Binding-site contacts:
Ligand atom C8 contacts residue LYS276 of chain 1.K at 4.3 Å.
Ligand atom O5 contacts residue THR313 of chain 1.K at 4.5 Å.
Ligand atom C2 contacts residue THR313 of chain 1.K at 4.5 Å.
Ligand atom C2 contacts residue ASN315 of chain 1.K at 2.5 Å.
Ligand atom C2 contacts residue ILE281 of chain 1.K at 4.4 Å (hydrophobic).
Ligand atom C7 contacts residue ASN315 of chain 1.K at 3.4 Å.
Ligand atom C4 contacts residue ASN315 of chain 1.K at 4.2 Å.
Ligand atom C5 contacts residue ASN315 of chain 1.K at 3.7 Å.
Ligand atom O7 contacts residue ASN315 of chain 1.K at 3.6 Å (h-bond).
Ligand atom N2 contacts residue ILE281 of chain 1.K at 3.5 Å.
Ligand atom C7 contacts residue ILE281 of chain 1.K at 4.2 Å (hydrophobic).
Ligand atom N2 contacts residue ASN315 of chain 1.K at 2.9 Å (h-bond).
Ligand atom C8 contacts residue ILE281 of chain 1.K at 3.9 Å (hydrophobic).
Ligand atom O5 contacts residue ASN315 of chain 1.K at 2.4 Å (h-bond).
Ligand atom O6 contacts residue THR313 of chain 1.K at 3.1 Å (h-bond).
Ligand atom C6 contacts residue THR313 of chain 1.K at 4.5 Å.
Ligand atom C1 contacts residue ASN315 of chain 1.K at 1.4 Å.
Ligand atom C3 contacts residue ASN315 of chain 1.K at 3.8 Å.
Ligand atom C4 contacts residue THR313 of chain 1.K at 4.2 Å.

Sequence of chain 1.K:
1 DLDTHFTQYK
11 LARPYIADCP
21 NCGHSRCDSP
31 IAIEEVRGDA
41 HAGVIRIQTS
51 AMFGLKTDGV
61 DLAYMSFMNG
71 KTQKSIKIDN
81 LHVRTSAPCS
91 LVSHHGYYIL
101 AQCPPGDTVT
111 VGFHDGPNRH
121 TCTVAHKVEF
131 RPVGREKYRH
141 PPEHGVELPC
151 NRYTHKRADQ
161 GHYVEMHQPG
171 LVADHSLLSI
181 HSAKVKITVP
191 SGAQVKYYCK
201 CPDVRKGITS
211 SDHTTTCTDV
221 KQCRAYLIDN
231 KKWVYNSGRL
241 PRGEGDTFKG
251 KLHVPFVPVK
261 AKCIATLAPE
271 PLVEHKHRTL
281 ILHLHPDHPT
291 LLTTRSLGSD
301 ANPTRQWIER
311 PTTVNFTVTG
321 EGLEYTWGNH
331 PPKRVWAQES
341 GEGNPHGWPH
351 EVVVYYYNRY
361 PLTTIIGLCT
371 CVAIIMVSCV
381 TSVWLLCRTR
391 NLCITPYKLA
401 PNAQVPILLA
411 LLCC

This small molecule binds to this protein.
Small molecule (SMILES): CC(=O)N[C@@H]1[C@@H](O)[C@H](O)[C@@H](CO)O[C@H]1O